This protein binds this small molecule.
Small molecule (SMILES): CC(=O)N[C@H]1[C@H](O[C@H]2[C@H](O)[C@@H](NC(C)=O)CO[C@@H]2CO[C@@H]2O[C@@H](C)[C@@H](O)[C@@H](O)[C@@H]2O)O[C@H](CO)[C@@H](O)[C@@H]1O

Binding-site contacts:
Ligand atom O7 contacts residue SER460 of chain 1.A at 4.2 Å.
Ligand atom C5 contacts residue ASN486 of chain 1.A at 3.7 Å.
Ligand atom C2 contacts residue ASN486 of chain 1.A at 2.4 Å.
Ligand atom C7 contacts residue PRO459 of chain 1.A at 4.1 Å (hydrophobic).
Ligand atom C8 contacts residue SER460 of chain 1.A at 3.6 Å.
Ligand atom O5 contacts residue ASN486 of chain 1.A at 2.4 Å (h-bond).
Ligand atom C8 contacts residue ASN486 of chain 1.A at 4.1 Å.
Ligand atom N2 contacts residue ASN486 of chain 1.A at 2.9 Å (h-bond).
Ligand atom C7 contacts residue SER460 of chain 1.A at 4.2 Å.
Ligand atom C7 contacts residue ASN486 of chain 1.A at 3.7 Å.
Ligand atom O5 contacts residue LYS510 of chain 1.A at 3.7 Å.
Ligand atom C5 contacts residue LYS510 of chain 1.A at 4.1 Å.
Ligand atom C1 contacts residue LYS510 of chain 1.A at 4.2 Å.
Ligand atom C4 contacts residue ASN486 of chain 1.A at 4.2 Å.
Ligand atom C6 contacts residue LYS510 of chain 1.A at 4.2 Å.
Ligand atom C1 contacts residue ASN486 of chain 1.A at 1.5 Å.
Ligand atom O7 contacts residue PRO459 of chain 1.A at 3.7 Å.
Ligand atom C3 contacts residue ASN486 of chain 1.A at 3.8 Å.

Sequence of chain 1.A:
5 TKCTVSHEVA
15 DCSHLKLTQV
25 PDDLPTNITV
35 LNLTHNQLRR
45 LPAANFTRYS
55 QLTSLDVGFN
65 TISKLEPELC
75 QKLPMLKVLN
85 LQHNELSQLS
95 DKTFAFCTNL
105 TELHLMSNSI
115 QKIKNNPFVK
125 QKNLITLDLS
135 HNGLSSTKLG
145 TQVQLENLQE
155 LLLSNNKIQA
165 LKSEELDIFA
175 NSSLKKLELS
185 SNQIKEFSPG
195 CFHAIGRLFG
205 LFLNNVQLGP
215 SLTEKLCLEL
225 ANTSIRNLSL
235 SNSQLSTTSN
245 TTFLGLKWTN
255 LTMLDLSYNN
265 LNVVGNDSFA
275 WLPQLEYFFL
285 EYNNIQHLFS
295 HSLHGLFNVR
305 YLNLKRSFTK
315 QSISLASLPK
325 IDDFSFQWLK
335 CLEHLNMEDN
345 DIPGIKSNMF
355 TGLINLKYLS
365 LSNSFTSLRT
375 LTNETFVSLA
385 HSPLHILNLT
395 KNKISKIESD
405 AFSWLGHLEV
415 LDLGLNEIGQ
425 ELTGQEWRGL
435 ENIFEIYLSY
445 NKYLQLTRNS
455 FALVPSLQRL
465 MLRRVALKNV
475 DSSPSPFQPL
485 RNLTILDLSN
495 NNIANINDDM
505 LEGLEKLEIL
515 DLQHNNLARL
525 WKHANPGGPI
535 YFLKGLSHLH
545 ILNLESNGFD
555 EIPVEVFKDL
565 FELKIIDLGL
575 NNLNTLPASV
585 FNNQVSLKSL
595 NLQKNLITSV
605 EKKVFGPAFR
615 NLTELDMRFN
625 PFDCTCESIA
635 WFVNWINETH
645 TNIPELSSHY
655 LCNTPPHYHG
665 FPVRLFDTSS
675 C